Binding-site contacts:
Ligand atom C1 contacts residue SER324 of chain 1.E at 1.4 Å.
Ligand atom C2 contacts residue SER319 of chain 1.E at 3.8 Å.
Ligand atom C6 contacts residue SER324 of chain 1.E at 3.9 Å.
Ligand atom C6 contacts residue GLY323 of chain 1.E at 3.9 Å.
Ligand atom O5 contacts residue GLY323 of chain 1.E at 4.0 Å.
Ligand atom C5 contacts residue ALA315 of chain 1.E at 4.0 Å (hydrophobic).
Ligand atom C5 contacts residue GLY323 of chain 1.E at 4.1 Å.
Ligand atom O2 contacts residue ASP317 of chain 1.E at 2.6 Å (salt-bridge).
Ligand atom C4 contacts residue SER324 of chain 1.E at 3.3 Å.
Ligand atom C2 contacts residue SER324 of chain 1.E at 2.4 Å.
Ligand atom O2 contacts residue SER324 of chain 1.E at 3.0 Å (h-bond).
Ligand atom C2 contacts residue THR316 of chain 1.E at 3.9 Å.
Ligand atom C1 contacts residue ASP317 of chain 1.E at 3.4 Å.
Ligand atom O5 contacts residue SER324 of chain 1.E at 2.1 Å (h-bond).
Ligand atom C2 contacts residue ASP317 of chain 1.E at 3.4 Å.
Ligand atom O2 contacts residue GLN210 of chain 1.E at 3.5 Å (h-bond).
Ligand atom O5 contacts residue ALA315 of chain 1.E at 3.2 Å.
Ligand atom O4 contacts residue ASP321 of chain 1.E at 4.4 Å.
Ligand atom O5 contacts residue THR316 of chain 1.E at 3.7 Å.
Ligand atom O4 contacts residue SER324 of chain 1.E at 4.2 Å.
Ligand atom C6 contacts residue ALA315 of chain 1.E at 3.6 Å (hydrophobic).
Ligand atom O3 contacts residue SER324 of chain 1.E at 4.2 Å.
Ligand atom O2 contacts residue SER319 of chain 1.E at 2.7 Å (h-bond).
Ligand atom C1 contacts residue ALA315 of chain 1.E at 4.3 Å (hydrophobic).
Ligand atom C3 contacts residue SER319 of chain 1.E at 4.4 Å.
Ligand atom C3 contacts residue ASP321 of chain 1.E at 4.3 Å.
Ligand atom C1 contacts residue THR316 of chain 1.E at 3.6 Å.
Ligand atom C5 contacts residue SER324 of chain 1.E at 2.5 Å.
Ligand atom C5 contacts residue ASP321 of chain 1.E at 4.4 Å.
Ligand atom C3 contacts residue SER324 of chain 1.E at 2.9 Å.
Ligand atom C1 contacts residue SER319 of chain 1.E at 3.9 Å.
Ligand atom O6 contacts residue ALA315 of chain 1.E at 3.5 Å.

Sequence of chain 1.E:
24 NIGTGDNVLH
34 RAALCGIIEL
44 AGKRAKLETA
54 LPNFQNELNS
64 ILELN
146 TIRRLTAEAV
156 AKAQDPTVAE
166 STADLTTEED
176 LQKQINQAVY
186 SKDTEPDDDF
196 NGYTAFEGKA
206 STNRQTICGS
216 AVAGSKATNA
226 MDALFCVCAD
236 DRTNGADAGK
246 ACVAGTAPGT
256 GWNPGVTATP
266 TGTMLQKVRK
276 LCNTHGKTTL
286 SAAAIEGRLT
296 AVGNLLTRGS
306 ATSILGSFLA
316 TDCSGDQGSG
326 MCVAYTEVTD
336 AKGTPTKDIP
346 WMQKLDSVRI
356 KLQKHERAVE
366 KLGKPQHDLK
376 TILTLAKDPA

The protein below binds the small molecule below.
Small molecule (SMILES): OC[C@H]1O[C@H](O)[C@H](O)[C@@H](O)[C@@H]1O